Sequence of chain 1.B:
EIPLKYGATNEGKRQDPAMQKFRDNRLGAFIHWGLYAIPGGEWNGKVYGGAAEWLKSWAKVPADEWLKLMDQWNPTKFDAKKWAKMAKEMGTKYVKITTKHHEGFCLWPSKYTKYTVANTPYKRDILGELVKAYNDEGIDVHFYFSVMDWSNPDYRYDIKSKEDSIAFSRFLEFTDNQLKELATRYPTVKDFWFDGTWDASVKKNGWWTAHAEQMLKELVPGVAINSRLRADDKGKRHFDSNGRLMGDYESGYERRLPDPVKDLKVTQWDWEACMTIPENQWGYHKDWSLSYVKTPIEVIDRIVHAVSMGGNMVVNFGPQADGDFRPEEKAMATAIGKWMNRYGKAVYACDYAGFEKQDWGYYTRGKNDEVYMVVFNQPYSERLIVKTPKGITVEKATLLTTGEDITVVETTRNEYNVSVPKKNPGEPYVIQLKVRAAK

The small molecule below binds the protein below.
Small molecule (SMILES): OC[C@@H]1[NH2+][C@@H](CO)[C@@H](O)C(O)[C@@H]1O

Binding-site contacts:
Ligand atom O7 contacts residue CYS278 of chain 1.B at 3.5 Å (h-bond).
Ligand atom C3 contacts residue HIS105 of chain 1.B at 3.8 Å.
Ligand atom C5 contacts residue ASP199 of chain 1.B at 3.7 Å.
Ligand atom C5 contacts residue TRP286 of chain 1.B at 3.8 Å (hydrophobic).
Ligand atom O6 contacts residue ARG232 of chain 1.B at 3.3 Å (salt-bridge).
Ligand atom N contacts residue ARG232 of chain 1.B at 3.8 Å.
Ligand atom N contacts residue GLU258 of chain 1.B at 3.6 Å.
Ligand atom C7 contacts residue TRP286 of chain 1.B at 3.6 Å (hydrophobic).
Ligand atom O4 contacts residue HIS105 of chain 1.B at 3.0 Å (h-bond).
Ligand atom O7 contacts residue TRP197 of chain 1.B at 3.5 Å.
Ligand atom C2 contacts residue TRP58 of chain 1.B at 4.0 Å (hydrophobic).
Ligand atom O2 contacts residue HIS106 of chain 1.B at 2.8 Å (h-bond).
Ligand atom C1 contacts residue ASP199 of chain 1.B at 3.0 Å.
Ligand atom C3 contacts residue GLU57 of chain 1.B at 3.5 Å.
Ligand atom C4 contacts residue ASP199 of chain 1.B at 3.9 Å.
Ligand atom O7 contacts residue GLU258 of chain 1.B at 3.2 Å.
Ligand atom O3 contacts residue GOL1 of chain 1.I at 3.9 Å.
Ligand atom C2 contacts residue HIS106 of chain 1.B at 3.4 Å.
Ligand atom N contacts residue ASP199 of chain 1.B at 2.7 Å (salt-bridge).
Ligand atom C4 contacts residue HIS36 of chain 1.B at 3.6 Å.
Ligand atom C2 contacts residue ASP199 of chain 1.B at 3.3 Å.
Ligand atom O4 contacts residue TYR148 of chain 1.B at 3.5 Å (h-bond).
Ligand atom C6 contacts residue GOL1 of chain 1.I at 4.0 Å.
Ligand atom C4 contacts residue TRP286 of chain 1.B at 3.7 Å (hydrophobic).
Ligand atom O4 contacts residue ASP199 of chain 1.B at 3.3 Å (salt-bridge).
Ligand atom O4 contacts residue HIS36 of chain 1.B at 2.8 Å (h-bond).
Ligand atom O6 contacts residue GLU258 of chain 1.B at 2.6 Å (salt-bridge).
Ligand atom C3 contacts residue TRP58 of chain 1.B at 4.0 Å (hydrophobic).
Ligand atom O7 contacts residue TRP286 of chain 1.B at 3.7 Å.
Ligand atom C3 contacts residue GOL1 of chain 1.I at 3.8 Å.
Ligand atom C5 contacts residue GLU258 of chain 1.B at 3.5 Å.
Ligand atom O2 contacts residue TRP202 of chain 1.B at 3.8 Å.
Ligand atom O3 contacts residue TRP58 of chain 1.B at 3.3 Å (h-bond).
Ligand atom C3 contacts residue TRP286 of chain 1.B at 4.0 Å (hydrophobic).
Ligand atom C6 contacts residue GLU258 of chain 1.B at 3.0 Å.
Ligand atom C4 contacts residue HIS105 of chain 1.B at 3.9 Å.
Ligand atom O2 contacts residue TRP58 of chain 1.B at 2.9 Å (h-bond).
Ligand atom C1 contacts residue GLU258 of chain 1.B at 3.9 Å.
Ligand atom O3 contacts residue HIS105 of chain 1.B at 3.0 Å (h-bond).
Ligand atom O3 contacts residue GLU57 of chain 1.B at 2.7 Å (salt-bridge).